Sequence of chain 2.A:
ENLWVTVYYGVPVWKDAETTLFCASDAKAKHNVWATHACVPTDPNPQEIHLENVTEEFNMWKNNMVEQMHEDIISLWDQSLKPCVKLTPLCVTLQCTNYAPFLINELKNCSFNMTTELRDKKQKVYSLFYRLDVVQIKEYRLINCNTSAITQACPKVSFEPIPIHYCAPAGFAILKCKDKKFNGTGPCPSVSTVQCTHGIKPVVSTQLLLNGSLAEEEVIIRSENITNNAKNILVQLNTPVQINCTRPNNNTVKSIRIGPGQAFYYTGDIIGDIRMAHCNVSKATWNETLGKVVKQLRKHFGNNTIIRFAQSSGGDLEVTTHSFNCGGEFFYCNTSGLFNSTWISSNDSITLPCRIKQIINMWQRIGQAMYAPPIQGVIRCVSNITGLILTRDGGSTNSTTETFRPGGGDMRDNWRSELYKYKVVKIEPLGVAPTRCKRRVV

Binding-site contacts:
Ligand atom C8 contacts residue GLN263 of chain 2.A at 4.2 Å.
Ligand atom C5 contacts residue GLN263 of chain 2.A at 4.0 Å.
Ligand atom C1 contacts residue GLN263 of chain 2.A at 3.9 Å.
Ligand atom C8 contacts residue SER381 of chain 2.A at 4.2 Å.
Ligand atom C3 contacts residue ASN265 of chain 2.A at 3.8 Å.
Ligand atom C2 contacts residue ASN265 of chain 2.A at 2.5 Å.
Ligand atom C1 contacts residue ARG412 of chain 2.A at 4.1 Å.
Ligand atom O5 contacts residue ASN265 of chain 2.A at 2.4 Å (h-bond).
Ligand atom O7 contacts residue ASN301 of chain 2.A at 4.1 Å.
Ligand atom O5 contacts residue GLN263 of chain 2.A at 4.5 Å.
Ligand atom C5 contacts residue ASN265 of chain 2.A at 3.6 Å.
Ligand atom C7 contacts residue ASN265 of chain 2.A at 3.5 Å.
Ligand atom C6 contacts residue ARG412 of chain 2.A at 4.1 Å.
Ligand atom C3 contacts residue GLN263 of chain 2.A at 3.5 Å.
Ligand atom C4 contacts residue ASN265 of chain 2.A at 4.2 Å.
Ligand atom O6 contacts residue ARG412 of chain 2.A at 3.1 Å (salt-bridge).
Ligand atom C8 contacts residue VAL302 of chain 2.A at 3.8 Å (hydrophobic).
Ligand atom O6 contacts residue ASN379 of chain 2.A at 4.2 Å.
Ligand atom C8 contacts residue SER303 of chain 2.A at 3.3 Å.
Ligand atom C1 contacts residue ASN265 of chain 2.A at 1.4 Å.
Ligand atom O5 contacts residue ARG412 of chain 2.A at 3.3 Å (salt-bridge).
Ligand atom O7 contacts residue SER381 of chain 2.A at 4.4 Å.
Ligand atom O3 contacts residue GLN263 of chain 2.A at 4.5 Å.
Ligand atom N2 contacts residue ASN265 of chain 2.A at 2.9 Å (h-bond).
Ligand atom C8 contacts residue ASN301 of chain 2.A at 3.7 Å.
Ligand atom C5 contacts residue ARG412 of chain 2.A at 4.3 Å.
Ligand atom N2 contacts residue GLN263 of chain 2.A at 4.1 Å.
Ligand atom C7 contacts residue ASN301 of chain 2.A at 4.3 Å.
Ligand atom C4 contacts residue GLN263 of chain 2.A at 4.2 Å.
Ligand atom C2 contacts residue GLN263 of chain 2.A at 4.0 Å.
Ligand atom O7 contacts residue ASN265 of chain 2.A at 3.8 Å.

A small-molecule ligand and the protein it binds are described below.
Small molecule (SMILES): CC(=O)N[C@H]1[C@H](O[C@H]2[C@H](O)[C@@H](NC(C)=O)CO[C@@H]2CO)O[C@H](CO)[C@@H](O)[C@@H]1O